Sequence of chain 1.E:
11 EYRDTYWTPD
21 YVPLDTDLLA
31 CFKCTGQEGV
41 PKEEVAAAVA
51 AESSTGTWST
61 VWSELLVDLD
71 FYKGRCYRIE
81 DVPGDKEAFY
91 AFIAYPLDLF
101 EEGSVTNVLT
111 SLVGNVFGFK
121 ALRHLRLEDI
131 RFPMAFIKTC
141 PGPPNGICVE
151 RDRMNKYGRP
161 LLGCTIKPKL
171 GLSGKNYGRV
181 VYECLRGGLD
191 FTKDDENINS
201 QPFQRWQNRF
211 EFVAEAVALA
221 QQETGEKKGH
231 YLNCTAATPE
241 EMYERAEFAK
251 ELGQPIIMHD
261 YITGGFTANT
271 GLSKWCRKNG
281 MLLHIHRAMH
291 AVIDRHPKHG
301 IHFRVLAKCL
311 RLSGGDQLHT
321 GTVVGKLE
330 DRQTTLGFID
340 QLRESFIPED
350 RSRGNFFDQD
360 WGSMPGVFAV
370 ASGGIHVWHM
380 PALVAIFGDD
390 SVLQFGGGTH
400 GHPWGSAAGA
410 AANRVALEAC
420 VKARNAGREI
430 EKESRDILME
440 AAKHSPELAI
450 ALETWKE

Sequence of chain 1.K:
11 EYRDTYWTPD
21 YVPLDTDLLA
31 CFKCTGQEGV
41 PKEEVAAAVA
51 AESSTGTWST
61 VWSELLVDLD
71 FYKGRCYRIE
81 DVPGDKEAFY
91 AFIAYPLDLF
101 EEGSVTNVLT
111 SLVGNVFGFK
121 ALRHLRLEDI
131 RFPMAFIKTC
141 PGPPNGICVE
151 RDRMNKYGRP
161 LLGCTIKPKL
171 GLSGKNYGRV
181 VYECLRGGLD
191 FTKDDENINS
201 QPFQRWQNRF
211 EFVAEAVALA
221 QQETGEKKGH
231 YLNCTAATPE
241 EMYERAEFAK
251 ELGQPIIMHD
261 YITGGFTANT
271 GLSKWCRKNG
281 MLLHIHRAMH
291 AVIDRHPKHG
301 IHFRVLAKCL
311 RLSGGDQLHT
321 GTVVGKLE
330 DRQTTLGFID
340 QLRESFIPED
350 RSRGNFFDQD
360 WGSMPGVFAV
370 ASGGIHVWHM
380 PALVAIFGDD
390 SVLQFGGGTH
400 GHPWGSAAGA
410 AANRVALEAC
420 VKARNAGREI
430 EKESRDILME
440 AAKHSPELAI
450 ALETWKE

Binding-site contacts:
Ligand atom O3 contacts residue GLY397 of chain 1.E at 3.9 Å.
Ligand atom O2P contacts residue SER59 of chain 1.K at 3.7 Å.
Ligand atom O5 contacts residue GLY396 of chain 1.E at 3.8 Å.
Ligand atom O3 contacts residue GLY373 of chain 1.E at 3.9 Å.
Ligand atom P1 contacts residue GLY396 of chain 1.E at 3.6 Å.
Ligand atom C5 contacts residue GLY373 of chain 1.E at 3.8 Å.
Ligand atom P2 contacts residue GLY396 of chain 1.E at 3.2 Å.
Ligand atom O4P contacts residue GLY396 of chain 1.E at 2.4 Å (h-bond).
Ligand atom O1 contacts residue SER59 of chain 1.K at 3.4 Å (h-bond).
Ligand atom O5 contacts residue GLY372 of chain 1.E at 4.1 Å.
Ligand atom O3 contacts residue GLY395 of chain 1.E at 4.0 Å.
Ligand atom P2 contacts residue PHE394 of chain 1.E at 3.7 Å.
Ligand atom O1P contacts residue SER59 of chain 1.K at 4.1 Å.
Ligand atom O1P contacts residue THR60 of chain 1.K at 4.3 Å.
Ligand atom O3P contacts residue GLY396 of chain 1.E at 3.4 Å (h-bond).
Ligand atom O5 contacts residue GLY395 of chain 1.E at 3.5 Å (h-bond).
Ligand atom P1 contacts residue TRP454 of chain 1.E at 3.3 Å.
Ligand atom O5P contacts residue GLY395 of chain 1.E at 2.9 Å.
Ligand atom C2 contacts residue SER59 of chain 1.K at 4.1 Å.
Ligand atom P2 contacts residue GLY395 of chain 1.E at 2.3 Å.
Ligand atom O2P contacts residue TRP454 of chain 1.E at 4.3 Å.
Ligand atom O6P contacts residue GLY396 of chain 1.E at 3.2 Å (h-bond).
Ligand atom O2 contacts residue SER59 of chain 1.K at 3.0 Å (h-bond).
Ligand atom O2P contacts residue GLY400 of chain 1.E at 3.3 Å.
Ligand atom O2P contacts residue GLY396 of chain 1.E at 2.8 Å (h-bond).
Ligand atom O4P contacts residue GLY397 of chain 1.E at 4.2 Å.
Ligand atom O4P contacts residue GLY395 of chain 1.E at 1.1 Å (h-bond).
Ligand atom O6P contacts residue GLY395 of chain 1.E at 2.6 Å.
Ligand atom O3 contacts residue GLY396 of chain 1.E at 2.9 Å (h-bond).
Ligand atom O5 contacts residue GLY373 of chain 1.E at 3.2 Å (h-bond).
Ligand atom C1 contacts residue SER59 of chain 1.K at 4.2 Å.
Ligand atom O5P contacts residue PHE394 of chain 1.E at 3.9 Å.
Ligand atom O3P contacts residue TRP454 of chain 1.E at 2.4 Å (h-bond).
Ligand atom P1 contacts residue SER59 of chain 1.K at 4.0 Å.
Ligand atom C3 contacts residue GLY373 of chain 1.E at 3.7 Å.
Ligand atom O1P contacts residue TRP454 of chain 1.E at 3.1 Å (h-bond).
Ligand atom C3 contacts residue GLY396 of chain 1.E at 4.2 Å.
Ligand atom C1 contacts residue GLY396 of chain 1.E at 3.9 Å.
Ligand atom O6P contacts residue LYS167 of chain 1.E at 3.3 Å.
Ligand atom O4P contacts residue PHE394 of chain 1.E at 2.4 Å.

The protein below binds the small molecule below.
Small molecule (SMILES): O=C(O)[C@@](O)(COP(=O)(O)O)[C@H](O)[C@H](O)COP(=O)(O)O